Sequence of chain 1.A:
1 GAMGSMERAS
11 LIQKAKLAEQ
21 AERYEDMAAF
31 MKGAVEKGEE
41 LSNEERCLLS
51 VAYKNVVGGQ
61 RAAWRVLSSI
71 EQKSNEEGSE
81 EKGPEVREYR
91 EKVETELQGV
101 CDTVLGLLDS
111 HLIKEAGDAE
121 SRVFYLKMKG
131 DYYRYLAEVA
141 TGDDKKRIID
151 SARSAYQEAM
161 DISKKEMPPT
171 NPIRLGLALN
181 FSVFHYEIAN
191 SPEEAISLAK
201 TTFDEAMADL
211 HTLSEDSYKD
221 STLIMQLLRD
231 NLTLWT

Binding-site contacts:
Ligand atom CG1 contacts residue G8Q1 of chain 1.F at 3.6 Å.
Ligand atom O contacts residue VAL183 of chain 1.A at 3.5 Å.
Ligand atom OXT contacts residue G8Q1 of chain 1.F at 3.8 Å.
Ligand atom C contacts residue ASN180 of chain 1.A at 3.6 Å.
Ligand atom O2P contacts residue ARG61 of chain 1.A at 3.0 Å (salt-bridge).
Ligand atom O contacts residue LYS127 of chain 1.A at 2.8 Å (salt-bridge).
Ligand atom O2P contacts residue ARG134 of chain 1.A at 2.9 Å (salt-bridge).
Ligand atom C contacts residue ASN231 of chain 1.A at 3.7 Å.
Ligand atom P contacts residue ARG61 of chain 1.A at 3.7 Å.
Ligand atom O contacts residue ASN231 of chain 1.A at 3.0 Å (h-bond).
Ligand atom CA contacts residue ASN180 of chain 1.A at 3.2 Å.
Ligand atom O contacts residue LEU179 of chain 1.A at 3.5 Å.
Ligand atom CG1 contacts residue LEU227 of chain 1.A at 3.5 Å (hydrophobic).
Ligand atom N contacts residue ASN180 of chain 1.A at 3.0 Å (h-bond).
Ligand atom CG2 contacts residue VAL183 of chain 1.A at 3.7 Å (hydrophobic).
Ligand atom P contacts residue ARG134 of chain 1.A at 3.8 Å.
Ligand atom CG contacts residue VAL183 of chain 1.A at 3.8 Å (hydrophobic).
Ligand atom O3P contacts residue TYR135 of chain 1.A at 2.5 Å (h-bond).
Ligand atom CB contacts residue ASN231 of chain 1.A at 3.7 Å.
Ligand atom CA contacts residue ASN231 of chain 1.A at 3.6 Å.
Ligand atom CB contacts residue TRP235 of chain 1.A at 3.8 Å (hydrophobic).
Ligand atom CB contacts residue G8Q1 of chain 1.F at 3.4 Å.
Ligand atom CG2 contacts residue GLY176 of chain 1.A at 3.6 Å.
Ligand atom CG2 contacts residue ASN180 of chain 1.A at 3.6 Å.
Ligand atom CB contacts residue ASN180 of chain 1.A at 3.3 Å.
Ligand atom CA contacts residue LEU179 of chain 1.A at 3.8 Å (hydrophobic).
Ligand atom P contacts residue TYR135 of chain 1.A at 3.8 Å.
Ligand atom CA contacts residue ASN231 of chain 1.A at 3.8 Å.
Ligand atom CB contacts residue VAL183 of chain 1.A at 3.8 Å (hydrophobic).
Ligand atom C contacts residue LYS127 of chain 1.A at 3.7 Å.
Ligand atom CG1 contacts residue LEU179 of chain 1.A at 3.8 Å (hydrophobic).
Ligand atom CD contacts residue GLU187 of chain 1.A at 3.9 Å.
Ligand atom CB contacts residue ASN231 of chain 1.A at 3.6 Å.
Ligand atom CG2 contacts residue ARG134 of chain 1.A at 3.7 Å.
Ligand atom O contacts residue LYS54 of chain 1.A at 3.8 Å.
Ligand atom O1P contacts residue ARG61 of chain 1.A at 2.9 Å (salt-bridge).
Ligand atom N contacts residue ASN231 of chain 1.A at 2.9 Å (h-bond).
Ligand atom CG2 contacts residue G8Q1 of chain 1.F at 3.7 Å.
Ligand atom O3P contacts residue ARG134 of chain 1.A at 2.7 Å (salt-bridge).
Ligand atom O contacts residue ASN180 of chain 1.A at 2.8 Å (h-bond).

A protein and the small-molecule ligand that binds it are described below.
Small molecule (SMILES): CC(C)[C@H](NC(=O)[C@@H](NC(=O)[C@H](C)NC(=O)[C@@H]1CCCN1C(=O)[C@@H](N)Cc1ccccc1)[C@@H](C)OP(=O)(O)O)C(=O)O